Binding-site contacts:
Ligand atom N2 contacts residue ASN613 of chain 1.B at 2.9 Å (h-bond).
Ligand atom O7 contacts residue ASN613 of chain 1.B at 4.2 Å.
Ligand atom C5 contacts residue ASN613 of chain 1.B at 3.7 Å.
Ligand atom C3 contacts residue ASN613 of chain 1.B at 3.8 Å.
Ligand atom C2 contacts residue ASN613 of chain 1.B at 2.4 Å.
Ligand atom C6 contacts residue THR615 of chain 1.B at 3.9 Å.
Ligand atom O5 contacts residue ASN613 of chain 1.B at 2.4 Å (h-bond).
Ligand atom C7 contacts residue ASN613 of chain 1.B at 3.4 Å.
Ligand atom C8 contacts residue ASN613 of chain 1.B at 3.5 Å.
Ligand atom O5 contacts residue THR615 of chain 1.B at 3.0 Å (h-bond).
Ligand atom C4 contacts residue ASN613 of chain 1.B at 4.2 Å.
Ligand atom C1 contacts residue ASN613 of chain 1.B at 1.4 Å.
Ligand atom C5 contacts residue THR615 of chain 1.B at 3.9 Å.
Ligand atom O6 contacts residue THR615 of chain 1.B at 4.4 Å.
Ligand atom C1 contacts residue THR615 of chain 1.B at 3.5 Å.

This small molecule binds to this protein.
Small molecule (SMILES): CC(=O)N[C@H]1[C@H](O[C@H]2[C@H](O)[C@@H](NC(C)=O)CO[C@@H]2CO)O[C@H](CO)[C@@H](O)[C@@H]1O

Sequence of chain 1.B:
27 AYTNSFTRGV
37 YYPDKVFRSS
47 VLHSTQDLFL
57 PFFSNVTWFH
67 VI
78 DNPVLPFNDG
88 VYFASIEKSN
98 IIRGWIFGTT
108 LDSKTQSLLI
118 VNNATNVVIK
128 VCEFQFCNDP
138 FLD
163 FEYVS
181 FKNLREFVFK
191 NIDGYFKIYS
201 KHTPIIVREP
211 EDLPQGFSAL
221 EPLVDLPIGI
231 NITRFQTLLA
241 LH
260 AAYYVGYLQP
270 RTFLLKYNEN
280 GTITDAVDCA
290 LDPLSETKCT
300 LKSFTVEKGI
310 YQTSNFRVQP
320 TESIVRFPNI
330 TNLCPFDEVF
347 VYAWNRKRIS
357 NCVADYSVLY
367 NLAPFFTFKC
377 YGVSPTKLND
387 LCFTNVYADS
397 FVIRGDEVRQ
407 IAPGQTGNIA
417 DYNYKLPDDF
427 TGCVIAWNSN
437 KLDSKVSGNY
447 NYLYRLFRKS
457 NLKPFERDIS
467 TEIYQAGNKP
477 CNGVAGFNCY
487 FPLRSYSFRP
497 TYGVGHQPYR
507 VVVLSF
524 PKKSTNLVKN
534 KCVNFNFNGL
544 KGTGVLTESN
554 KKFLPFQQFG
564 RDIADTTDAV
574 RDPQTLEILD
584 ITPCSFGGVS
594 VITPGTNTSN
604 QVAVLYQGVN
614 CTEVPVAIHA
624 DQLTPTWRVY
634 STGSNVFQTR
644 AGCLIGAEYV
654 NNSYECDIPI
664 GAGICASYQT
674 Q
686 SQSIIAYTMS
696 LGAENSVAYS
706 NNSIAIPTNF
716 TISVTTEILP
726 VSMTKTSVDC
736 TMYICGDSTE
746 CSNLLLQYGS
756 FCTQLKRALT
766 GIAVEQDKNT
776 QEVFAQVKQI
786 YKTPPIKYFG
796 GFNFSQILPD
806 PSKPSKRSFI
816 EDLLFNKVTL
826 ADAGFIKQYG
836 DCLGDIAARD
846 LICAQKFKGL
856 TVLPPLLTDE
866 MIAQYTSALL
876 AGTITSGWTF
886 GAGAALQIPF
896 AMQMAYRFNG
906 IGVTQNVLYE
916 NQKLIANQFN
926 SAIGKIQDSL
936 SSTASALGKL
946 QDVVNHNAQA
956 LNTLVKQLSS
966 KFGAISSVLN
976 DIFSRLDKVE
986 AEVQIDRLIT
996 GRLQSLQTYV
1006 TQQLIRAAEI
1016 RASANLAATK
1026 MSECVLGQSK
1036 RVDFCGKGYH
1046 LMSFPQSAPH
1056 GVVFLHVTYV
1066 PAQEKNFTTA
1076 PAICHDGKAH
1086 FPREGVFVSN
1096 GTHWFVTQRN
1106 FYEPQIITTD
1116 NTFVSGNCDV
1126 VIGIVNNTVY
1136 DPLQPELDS